This small molecule binds to this protein.
Small molecule (SMILES): CC(=O)N[C@@H]1[C@@H](O)[C@H](O)[C@@H](CO)O[C@H]1O

Binding-site contacts:
Ligand atom C1 contacts residue SER70 of chain 1.D at 3.7 Å.
Ligand atom C2 contacts residue ASN68 of chain 1.D at 2.3 Å.
Ligand atom O5 contacts residue ASN68 of chain 1.D at 2.4 Å (h-bond).
Ligand atom C3 contacts residue ASN68 of chain 1.D at 3.7 Å.
Ligand atom C6 contacts residue SER70 of chain 1.D at 4.3 Å.
Ligand atom O5 contacts residue GLU2 of chain 1.D at 4.1 Å.
Ligand atom O6 contacts residue HIS71 of chain 1.D at 3.6 Å.
Ligand atom O5 contacts residue SER70 of chain 1.D at 3.6 Å (h-bond).
Ligand atom C7 contacts residue ASN68 of chain 1.D at 3.5 Å.
Ligand atom C4 contacts residue ASN68 of chain 1.D at 4.2 Å.
Ligand atom N2 contacts residue ASN68 of chain 1.D at 2.6 Å (h-bond).
Ligand atom O6 contacts residue SER70 of chain 1.D at 3.7 Å.
Ligand atom O6 contacts residue GLU2 of chain 1.D at 2.9 Å (salt-bridge).
Ligand atom C5 contacts residue SER70 of chain 1.D at 3.7 Å.
Ligand atom C6 contacts residue GLU2 of chain 1.D at 4.1 Å.
Ligand atom C5 contacts residue ASN68 of chain 1.D at 3.7 Å.
Ligand atom C1 contacts residue ASN68 of chain 1.D at 1.4 Å.
Ligand atom C8 contacts residue ASN68 of chain 1.D at 3.7 Å.

Sequence of chain 1.D:
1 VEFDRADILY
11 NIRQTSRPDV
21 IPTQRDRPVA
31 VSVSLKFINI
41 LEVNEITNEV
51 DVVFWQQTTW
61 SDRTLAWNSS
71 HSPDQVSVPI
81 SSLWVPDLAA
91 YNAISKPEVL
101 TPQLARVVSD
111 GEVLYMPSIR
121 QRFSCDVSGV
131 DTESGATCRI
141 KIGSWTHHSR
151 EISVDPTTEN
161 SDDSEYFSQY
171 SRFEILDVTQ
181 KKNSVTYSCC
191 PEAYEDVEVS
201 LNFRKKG